Sequence of chain 1.C:
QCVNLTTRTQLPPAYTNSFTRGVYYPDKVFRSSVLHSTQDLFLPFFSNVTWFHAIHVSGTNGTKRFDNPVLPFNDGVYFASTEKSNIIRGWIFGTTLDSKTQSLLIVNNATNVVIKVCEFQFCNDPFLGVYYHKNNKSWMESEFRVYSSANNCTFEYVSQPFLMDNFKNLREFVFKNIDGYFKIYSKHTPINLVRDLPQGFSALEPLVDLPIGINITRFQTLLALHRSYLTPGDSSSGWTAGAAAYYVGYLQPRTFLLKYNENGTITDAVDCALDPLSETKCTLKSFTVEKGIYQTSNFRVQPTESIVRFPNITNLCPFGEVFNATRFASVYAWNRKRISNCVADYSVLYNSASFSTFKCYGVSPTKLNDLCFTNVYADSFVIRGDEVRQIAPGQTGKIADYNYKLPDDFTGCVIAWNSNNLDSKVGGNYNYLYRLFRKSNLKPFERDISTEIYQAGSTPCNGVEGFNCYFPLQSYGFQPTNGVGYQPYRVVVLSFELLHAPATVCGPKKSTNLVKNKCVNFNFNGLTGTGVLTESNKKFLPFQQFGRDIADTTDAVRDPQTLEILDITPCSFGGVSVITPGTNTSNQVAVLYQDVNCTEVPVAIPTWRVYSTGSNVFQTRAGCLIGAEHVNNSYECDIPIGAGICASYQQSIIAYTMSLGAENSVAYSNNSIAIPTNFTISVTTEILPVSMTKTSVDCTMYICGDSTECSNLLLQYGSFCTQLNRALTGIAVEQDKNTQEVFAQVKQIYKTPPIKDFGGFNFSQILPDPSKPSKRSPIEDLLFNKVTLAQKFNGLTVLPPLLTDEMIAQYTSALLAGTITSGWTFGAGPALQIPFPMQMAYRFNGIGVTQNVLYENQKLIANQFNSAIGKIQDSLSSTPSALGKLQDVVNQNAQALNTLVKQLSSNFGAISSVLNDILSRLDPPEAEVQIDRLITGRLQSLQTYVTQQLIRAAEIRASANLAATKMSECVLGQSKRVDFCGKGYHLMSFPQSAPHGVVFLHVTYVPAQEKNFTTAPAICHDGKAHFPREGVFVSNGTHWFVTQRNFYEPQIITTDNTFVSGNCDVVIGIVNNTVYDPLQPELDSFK

This protein binds this small molecule.
Small molecule (SMILES): CC(=O)N[C@@H]1[C@@H](O)[C@H](O)[C@@H](CO)O[C@H]1O

Binding-site contacts:
Ligand atom C4 contacts residue ASN17 of chain 1.C at 4.2 Å.
Ligand atom N2 contacts residue ASN17 of chain 1.C at 2.9 Å (h-bond).
Ligand atom C7 contacts residue ASN17 of chain 1.C at 3.5 Å.
Ligand atom O3 contacts residue ASN137 of chain 1.C at 3.7 Å.
Ligand atom C2 contacts residue ASN17 of chain 1.C at 2.5 Å.
Ligand atom O7 contacts residue ASN17 of chain 1.C at 3.7 Å.
Ligand atom C3 contacts residue ASN17 of chain 1.C at 3.8 Å.
Ligand atom C5 contacts residue ASN17 of chain 1.C at 3.7 Å.
Ligand atom C1 contacts residue ASN17 of chain 1.C at 1.4 Å.
Ligand atom O5 contacts residue ASN17 of chain 1.C at 2.4 Å (h-bond).
Ligand atom O6 contacts residue CYS15 of chain 1.C at 4.4 Å.